A protein and the small-molecule ligand that binds it are described below.
Small molecule (SMILES): Nc1ccn([C@H]2C[C@H](O[P](=O)(O)OC[C@H]3O[C@@H](n4cnc5c(N)ncnc54)C[C@@H]3O)[C@@H](COP(=O)(O)O)O2)c(=O)n1

Sequence of chain 22.A:
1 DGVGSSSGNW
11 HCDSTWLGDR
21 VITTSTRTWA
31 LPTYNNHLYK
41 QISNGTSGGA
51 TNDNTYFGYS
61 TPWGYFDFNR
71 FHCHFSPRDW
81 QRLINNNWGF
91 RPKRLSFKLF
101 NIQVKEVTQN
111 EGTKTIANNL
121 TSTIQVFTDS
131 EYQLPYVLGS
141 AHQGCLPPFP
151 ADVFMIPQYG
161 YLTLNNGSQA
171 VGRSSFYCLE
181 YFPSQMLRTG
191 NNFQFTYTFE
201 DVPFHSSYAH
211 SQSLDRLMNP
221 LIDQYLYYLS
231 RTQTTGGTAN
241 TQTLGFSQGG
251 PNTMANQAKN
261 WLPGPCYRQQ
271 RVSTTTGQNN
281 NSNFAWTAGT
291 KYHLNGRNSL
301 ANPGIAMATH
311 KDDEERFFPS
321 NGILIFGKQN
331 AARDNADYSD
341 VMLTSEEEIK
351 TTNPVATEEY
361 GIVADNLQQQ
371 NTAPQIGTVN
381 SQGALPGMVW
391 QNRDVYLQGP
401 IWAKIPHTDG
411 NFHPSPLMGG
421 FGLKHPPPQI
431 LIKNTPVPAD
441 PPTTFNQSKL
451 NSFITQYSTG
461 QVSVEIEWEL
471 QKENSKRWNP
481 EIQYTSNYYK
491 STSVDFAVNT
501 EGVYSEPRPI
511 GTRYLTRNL

Binding-site contacts:
Ligand atom N3 contacts residue ASP201 of chain 22.A at 4.1 Å.
Ligand atom C5 contacts residue ARG91 of chain 22.A at 4.1 Å.
Ligand atom C6 contacts residue GLY422 of chain 22.A at 3.8 Å.
Ligand atom N1 contacts residue GLY422 of chain 22.A at 3.0 Å (h-bond).
Ligand atom C5 contacts residue PRO203 of chain 22.A at 4.0 Å (hydrophobic).
Ligand atom N6 contacts residue SER415 of chain 22.A at 3.6 Å.
Ligand atom N4 contacts residue VAL202 of chain 22.A at 2.9 Å (h-bond).
Ligand atom C4 contacts residue PRO203 of chain 22.A at 4.2 Å (hydrophobic).
Ligand atom C6 contacts residue VAL202 of chain 22.A at 4.2 Å (hydrophobic).
Ligand atom C6 contacts residue PRO203 of chain 22.A at 4.0 Å (hydrophobic).
Ligand atom N7 contacts residue HIS413 of chain 22.A at 4.1 Å.
Ligand atom C8 contacts residue HIS413 of chain 22.A at 3.8 Å.
Ligand atom C4 contacts residue PRO203 of chain 22.A at 4.1 Å (hydrophobic).
Ligand atom C1' contacts residue PRO203 of chain 22.A at 4.1 Å (hydrophobic).
Ligand atom C6 contacts residue PRO203 of chain 22.A at 4.0 Å (hydrophobic).
Ligand atom C2 contacts residue PRO203 of chain 22.A at 3.9 Å (hydrophobic).
Ligand atom C2' contacts residue HIS413 of chain 22.A at 3.8 Å.
Ligand atom N6 contacts residue GLY422 of chain 22.A at 3.4 Å (h-bond).
Ligand atom C5 contacts residue SER415 of chain 22.A at 4.1 Å.
Ligand atom C2 contacts residue VAL202 of chain 22.A at 4.2 Å (hydrophobic).
Ligand atom C5 contacts residue VAL202 of chain 22.A at 3.6 Å (hydrophobic).
Ligand atom C6 contacts residue SER415 of chain 22.A at 4.1 Å.
Ligand atom N6 contacts residue PHE421 of chain 22.A at 3.9 Å.
Ligand atom N3 contacts residue PRO414 of chain 22.A at 4.2 Å.
Ligand atom C4 contacts residue ASP201 of chain 22.A at 3.7 Å.
Ligand atom OP2 contacts residue ASP409 of chain 42.A at 3.2 Å (salt-bridge).
Ligand atom C2 contacts residue GLY422 of chain 22.A at 3.3 Å.
Ligand atom N7 contacts residue ASN392 of chain 22.A at 4.2 Å.
Ligand atom C4 contacts residue VAL202 of chain 22.A at 3.7 Å (hydrophobic).
Ligand atom C2' contacts residue PRO414 of chain 22.A at 3.8 Å (hydrophobic).
Ligand atom C5 contacts residue ASP201 of chain 22.A at 4.1 Å.
Ligand atom N1 contacts residue VAL202 of chain 22.A at 3.6 Å.
Ligand atom C5 contacts residue PRO203 of chain 22.A at 3.9 Å (hydrophobic).
Ligand atom N6 contacts residue GLY420 of chain 22.A at 3.7 Å.
Ligand atom N7 contacts residue SER415 of chain 22.A at 4.0 Å.
Ligand atom N1 contacts residue PRO203 of chain 22.A at 4.2 Å.
Ligand atom N1 contacts residue PRO203 of chain 22.A at 3.8 Å.
Ligand atom N4 contacts residue ASP201 of chain 22.A at 2.5 Å.
Ligand atom C2' contacts residue PRO203 of chain 22.A at 3.3 Å (hydrophobic).
Ligand atom N7 contacts residue PRO203 of chain 22.A at 4.2 Å.

Sequence of chain 42.A:
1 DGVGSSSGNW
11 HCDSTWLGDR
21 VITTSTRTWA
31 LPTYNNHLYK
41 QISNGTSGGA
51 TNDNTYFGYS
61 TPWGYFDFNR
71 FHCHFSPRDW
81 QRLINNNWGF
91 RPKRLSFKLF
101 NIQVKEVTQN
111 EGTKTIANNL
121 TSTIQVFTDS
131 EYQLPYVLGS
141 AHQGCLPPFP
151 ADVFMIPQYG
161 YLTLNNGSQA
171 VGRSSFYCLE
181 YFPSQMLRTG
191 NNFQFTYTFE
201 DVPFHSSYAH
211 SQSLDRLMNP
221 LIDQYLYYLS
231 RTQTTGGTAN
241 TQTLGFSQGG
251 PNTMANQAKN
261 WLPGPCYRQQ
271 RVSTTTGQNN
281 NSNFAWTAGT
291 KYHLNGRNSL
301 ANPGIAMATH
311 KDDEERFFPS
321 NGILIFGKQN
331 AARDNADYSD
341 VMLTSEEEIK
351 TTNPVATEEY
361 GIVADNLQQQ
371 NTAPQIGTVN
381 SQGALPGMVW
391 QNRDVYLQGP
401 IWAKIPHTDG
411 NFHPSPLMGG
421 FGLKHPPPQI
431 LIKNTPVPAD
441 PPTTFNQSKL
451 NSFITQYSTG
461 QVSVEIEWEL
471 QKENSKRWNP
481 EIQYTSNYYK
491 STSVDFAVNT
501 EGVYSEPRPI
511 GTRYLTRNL